Binding-site contacts:
Ligand atom PBL contacts residue ARG280 of chain 1.H at 3.7 Å.
Ligand atom OAQ contacts residue PRO149 of chain 1.H at 3.6 Å.
Ligand atom CAW contacts residue PRO149 of chain 1.H at 3.8 Å (hydrophobic).
Ligand atom CAT contacts residue GLN200 of chain 1.H at 3.8 Å.
Ligand atom OAG contacts residue ARG280 of chain 1.H at 3.5 Å.
Ligand atom OAK contacts residue ALA197 of chain 1.H at 3.8 Å.
Ligand atom OAI contacts residue HIS281 of chain 1.H at 3.4 Å.
Ligand atom OAH contacts residue TYR170 of chain 1.H at 3.4 Å.
Ligand atom PBL contacts residue TYR170 of chain 1.H at 3.7 Å.
Ligand atom OAE contacts residue ARG277 of chain 1.H at 3.9 Å.
Ligand atom OAL contacts residue ALA151 of chain 1.H at 3.7 Å.
Ligand atom OAX contacts residue ARG280 of chain 1.H at 3.2 Å (salt-bridge).
Ligand atom OAJ contacts residue TYR170 of chain 1.H at 2.8 Å (h-bond).
Ligand atom OAQ contacts residue LYS150 of chain 1.H at 2.9 Å (salt-bridge).
Ligand atom OBB contacts residue PRO149 of chain 1.H at 3.9 Å.
Ligand atom OAM contacts residue HIS281 of chain 1.H at 3.8 Å.
Ligand atom OAK contacts residue ASP199 of chain 1.H at 3.2 Å (salt-bridge).
Ligand atom CAT contacts residue ARG277 of chain 1.H at 3.6 Å.
Ligand atom OAP contacts residue ARG277 of chain 1.H at 2.8 Å (salt-bridge).
Ligand atom CBH contacts residue HIS281 of chain 1.H at 3.8 Å.
Ligand atom OAO contacts residue THR320 of chain 1.H at 2.4 Å (h-bond).
Ligand atom OAA contacts residue TYR170 of chain 1.H at 3.0 Å (h-bond).
Ligand atom OAF contacts residue ASP199 of chain 1.H at 3.1 Å (salt-bridge).
Ligand atom OAP contacts residue TYR170 of chain 1.H at 3.5 Å (h-bond).
Ligand atom OAI contacts residue ARG277 of chain 1.H at 3.5 Å (salt-bridge).
Ligand atom OAX contacts residue TYR170 of chain 1.H at 3.6 Å (h-bond).
Ligand atom OAQ contacts residue ALA151 of chain 1.H at 3.2 Å (h-bond).
Ligand atom OAP contacts residue LEU172 of chain 1.H at 3.0 Å (h-bond).
Ligand atom OAO contacts residue THR276 of chain 1.H at 3.3 Å.
Ligand atom OAH contacts residue ARG280 of chain 1.H at 3.4 Å.
Ligand atom CBC contacts residue GLN200 of chain 1.H at 3.6 Å.
Ligand atom OAP contacts residue ALA171 of chain 1.H at 3.7 Å.
Ligand atom OBA contacts residue ARG277 of chain 1.H at 3.5 Å (salt-bridge).
Ligand atom CAU contacts residue TYR170 of chain 1.H at 3.6 Å (hydrophobic).
Ligand atom PBL contacts residue THR320 of chain 1.H at 3.6 Å.
Ligand atom OAC contacts residue LYS150 of chain 1.H at 3.8 Å.
Ligand atom OAO contacts residue ARG280 of chain 1.H at 2.8 Å (salt-bridge).
Ligand atom OAH contacts residue HIS281 of chain 1.H at 3.1 Å (h-bond).
Ligand atom OAK contacts residue GLN200 of chain 1.H at 3.4 Å (h-bond).
Ligand atom OAA contacts residue LYS273 of chain 1.H at 2.8 Å (salt-bridge).

Sequence of chain 1.H:
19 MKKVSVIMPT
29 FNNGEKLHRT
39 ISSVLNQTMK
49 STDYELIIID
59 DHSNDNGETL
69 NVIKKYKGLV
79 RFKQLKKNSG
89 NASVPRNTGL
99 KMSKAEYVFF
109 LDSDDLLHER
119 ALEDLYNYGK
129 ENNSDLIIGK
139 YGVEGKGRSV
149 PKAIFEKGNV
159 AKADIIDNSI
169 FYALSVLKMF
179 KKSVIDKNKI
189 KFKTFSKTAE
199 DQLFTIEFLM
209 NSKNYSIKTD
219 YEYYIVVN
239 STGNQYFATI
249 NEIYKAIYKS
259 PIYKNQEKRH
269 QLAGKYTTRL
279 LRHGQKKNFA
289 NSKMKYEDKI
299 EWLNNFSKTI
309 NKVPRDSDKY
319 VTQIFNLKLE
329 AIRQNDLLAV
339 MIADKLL

The protein below binds the small molecule below.
Small molecule (SMILES): O=P(O)(O)OC[C@H](O)[C@H](O)[C@H](O)COP(=O)(O)OC[C@H](O)[C@H](O)[C@H](O)COP(=O)(O)OC[C@@H](O)[C@@H](O)[C@@H](O)CO